Sequence of chain 1.B:
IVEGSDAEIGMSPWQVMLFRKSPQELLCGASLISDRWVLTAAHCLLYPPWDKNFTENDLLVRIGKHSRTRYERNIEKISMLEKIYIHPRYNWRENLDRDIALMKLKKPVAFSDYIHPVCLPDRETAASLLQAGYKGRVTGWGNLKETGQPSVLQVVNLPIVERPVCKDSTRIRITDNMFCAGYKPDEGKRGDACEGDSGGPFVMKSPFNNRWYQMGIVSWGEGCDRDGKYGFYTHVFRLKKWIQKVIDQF

Binding-site contacts:
Ligand atom C16 contacts residue TRP50 of chain 1.B at 3.4 Å (hydrophobic).
Ligand atom O1 contacts residue HIS43 of chain 1.B at 3.9 Å.
Ligand atom C33 contacts residue TYR47 of chain 1.B at 3.7 Å (hydrophobic).
Ligand atom C28 contacts residue TRP50 of chain 1.B at 3.8 Å (hydrophobic).
Ligand atom C23 contacts residue LEU96 of chain 1.B at 3.9 Å (hydrophobic).
Ligand atom O2 contacts residue TRP50 of chain 1.B at 3.4 Å.
Ligand atom C1 contacts residue ASP199 of chain 1.B at 3.4 Å.
Ligand atom S1 contacts residue GLY230 of chain 1.B at 3.5 Å (h-bond).
Ligand atom C2 contacts residue GLY230 of chain 1.B at 2.9 Å.
Ligand atom N1 contacts residue GLY228 of chain 1.B at 3.8 Å.
Ligand atom C2 contacts residue ALA200 of chain 1.B at 3.5 Å (hydrophobic).
Ligand atom C5 contacts residue GLY228 of chain 1.B at 3.4 Å.
Ligand atom C2 contacts residue CYS201 of chain 1.B at 3.6 Å (hydrophobic).
Ligand atom C2 contacts residue CYS231 of chain 1.B at 3.6 Å (hydrophobic).
Ligand atom C15 contacts residue GLY228 of chain 1.B at 3.2 Å.
Ligand atom C14 contacts residue GLU202 of chain 1.B at 3.8 Å.
Ligand atom C23 contacts residue ASN95 of chain 1.B at 3.5 Å.
Ligand atom C20 contacts residue GLU202 of chain 1.B at 3.6 Å.
Ligand atom C18 contacts residue GLU202 of chain 1.B at 3.6 Å.
Ligand atom O3 contacts residue TYR47 of chain 1.B at 3.3 Å (h-bond).
Ligand atom O1 contacts residue SER226 of chain 1.B at 3.5 Å (h-bond).
Ligand atom C23 contacts residue GLU94 of chain 1.B at 3.3 Å.
Ligand atom C17 contacts residue TRP227 of chain 1.B at 3.4 Å (hydrophobic).
Ligand atom C3 contacts residue GLY230 of chain 1.B at 3.4 Å.
Ligand atom C2 contacts residue ASP199 of chain 1.B at 3.8 Å.
Ligand atom S1 contacts residue GLU202 of chain 1.B at 3.9 Å.
Ligand atom C24 contacts residue TRP50 of chain 1.B at 3.8 Å (hydrophobic).
Ligand atom S1 contacts residue CYS231 of chain 1.B at 3.4 Å (h-bond).
Ligand atom C26 contacts residue GLU94 of chain 1.B at 3.3 Å.
Ligand atom C16 contacts residue GLU202 of chain 1.B at 3.7 Å.
Ligand atom C3 contacts residue CYS231 of chain 1.B at 3.9 Å (hydrophobic).
Ligand atom O2 contacts residue GLU202 of chain 1.B at 3.7 Å.
Ligand atom C4 contacts residue GLY228 of chain 1.B at 3.8 Å.
Ligand atom C5 contacts residue TRP227 of chain 1.B at 3.6 Å (hydrophobic).
Ligand atom C3 contacts residue CYS201 of chain 1.B at 3.7 Å (hydrophobic).
Ligand atom O1 contacts residue SER205 of chain 1.B at 3.5 Å.
Ligand atom C1 contacts residue ALA200 of chain 1.B at 3.7 Å (hydrophobic).
Ligand atom C6 contacts residue GLY228 of chain 1.B at 3.7 Å.
Ligand atom C18 contacts residue TRP50 of chain 1.B at 3.5 Å (hydrophobic).
Ligand atom C6 contacts residue TRP227 of chain 1.B at 3.9 Å (hydrophobic).

A small-molecule ligand and the protein it binds are described below.
Small molecule (SMILES): O=C(c1ccc(OCCN2CCCC2)nc1)c1c(-c2ccc(OCCN3CCCC3)cc2)sc2ccccc12